Binding-site contacts:
Ligand atom C2 contacts residue ASP120 of chain 1.C at 3.5 Å.
Ligand atom O6 contacts residue LYS118 of chain 1.C at 3.4 Å.
Ligand atom O6 contacts residue ALA147 of chain 1.C at 2.6 Å (h-bond).
Ligand atom O1B contacts residue VAL15 of chain 1.C at 3.4 Å (h-bond).
Ligand atom PG contacts residue LYS17 of chain 1.C at 3.4 Å.
Ligand atom O4' contacts residue LYS118 of chain 1.C at 3.2 Å (salt-bridge).
Ligand atom O2G contacts residue LYS17 of chain 1.C at 2.3 Å (salt-bridge).
Ligand atom C6 contacts residue LYS118 of chain 1.C at 3.4 Å.
Ligand atom N2 contacts residue LEU121 of chain 1.C at 3.6 Å.
Ligand atom O2B contacts residue LYS17 of chain 1.C at 3.4 Å (salt-bridge).
Ligand atom N1 contacts residue ASP120 of chain 1.C at 2.6 Å (salt-bridge).
Ligand atom O2B contacts residue SER18 of chain 1.C at 3.0 Å (h-bond).
Ligand atom PB contacts residue LYS17 of chain 1.C at 3.4 Å.
Ligand atom O6 contacts residue ASP120 of chain 1.C at 3.5 Å (salt-bridge).
Ligand atom O2' contacts residue LYS148 of chain 1.C at 3.4 Å.
Ligand atom O1B contacts residue GLY14 of chain 1.C at 3.5 Å (h-bond).
Ligand atom N7 contacts residue ALA147 of chain 1.C at 3.5 Å.
Ligand atom O1A contacts residue SER18 of chain 1.C at 3.2 Å (h-bond).
Ligand atom N3 contacts residue LYS148 of chain 1.C at 3.5 Å.
Ligand atom C6 contacts residue ASP120 of chain 1.C at 3.5 Å.
Ligand atom O1B contacts residue LYS17 of chain 1.C at 2.3 Å (salt-bridge).
Ligand atom C5' contacts residue GLY14 of chain 1.C at 3.5 Å.
Ligand atom O6 contacts residue LYS148 of chain 1.C at 3.4 Å (salt-bridge).
Ligand atom C2 contacts residue LYS148 of chain 1.C at 3.4 Å.
Ligand atom N2 contacts residue ASP120 of chain 1.C at 2.8 Å (salt-bridge).
Ligand atom O3G contacts residue MG1 of chain 1.J at 1.9 Å.
Ligand atom O2G contacts residue GLY61 of chain 1.C at 3.5 Å (h-bond).
Ligand atom O3A contacts residue GLY14 of chain 1.C at 3.5 Å.
Ligand atom O1A contacts residue ALA19 of chain 1.C at 2.9 Å (h-bond).
Ligand atom O3A contacts residue GLY16 of chain 1.C at 2.8 Å (h-bond).
Ligand atom N7 contacts residue ASN117 of chain 1.C at 3.3 Å (h-bond).
Ligand atom O2G contacts residue ASP13 of chain 1.C at 3.3 Å.
Ligand atom O6 contacts residue ASN117 of chain 1.C at 3.3 Å (h-bond).
Ligand atom O2B contacts residue MG1 of chain 1.J at 2.2 Å.
Ligand atom O1B contacts residue GLY16 of chain 1.C at 3.2 Å (h-bond).
Ligand atom N1 contacts residue LYS148 of chain 1.C at 3.4 Å.
Ligand atom O6 contacts residue SER146 of chain 1.C at 3.5 Å.
Ligand atom O1A contacts residue GLY16 of chain 1.C at 3.3 Å.
Ligand atom N3B contacts residue GLY14 of chain 1.C at 3.0 Å (h-bond).
Ligand atom PG contacts residue MG1 of chain 1.J at 3.3 Å.

A protein and the small-molecule ligand that binds it are described below.
Small molecule (SMILES): Nc1nc2c(ncn2[C@@H]2O[C@H](CO[P](=O)(O)O[P](=O)(O)NP(=O)(O)O)[C@@H](O)[C@H]2O)c(=O)[nH]1

Sequence of chain 1.C:
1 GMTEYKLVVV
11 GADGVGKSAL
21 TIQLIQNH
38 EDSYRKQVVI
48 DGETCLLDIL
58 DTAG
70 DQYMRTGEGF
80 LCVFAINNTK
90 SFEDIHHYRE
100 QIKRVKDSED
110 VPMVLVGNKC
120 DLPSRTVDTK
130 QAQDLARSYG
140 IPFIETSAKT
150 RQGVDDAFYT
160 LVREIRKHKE